Sequence of chain 1.F:
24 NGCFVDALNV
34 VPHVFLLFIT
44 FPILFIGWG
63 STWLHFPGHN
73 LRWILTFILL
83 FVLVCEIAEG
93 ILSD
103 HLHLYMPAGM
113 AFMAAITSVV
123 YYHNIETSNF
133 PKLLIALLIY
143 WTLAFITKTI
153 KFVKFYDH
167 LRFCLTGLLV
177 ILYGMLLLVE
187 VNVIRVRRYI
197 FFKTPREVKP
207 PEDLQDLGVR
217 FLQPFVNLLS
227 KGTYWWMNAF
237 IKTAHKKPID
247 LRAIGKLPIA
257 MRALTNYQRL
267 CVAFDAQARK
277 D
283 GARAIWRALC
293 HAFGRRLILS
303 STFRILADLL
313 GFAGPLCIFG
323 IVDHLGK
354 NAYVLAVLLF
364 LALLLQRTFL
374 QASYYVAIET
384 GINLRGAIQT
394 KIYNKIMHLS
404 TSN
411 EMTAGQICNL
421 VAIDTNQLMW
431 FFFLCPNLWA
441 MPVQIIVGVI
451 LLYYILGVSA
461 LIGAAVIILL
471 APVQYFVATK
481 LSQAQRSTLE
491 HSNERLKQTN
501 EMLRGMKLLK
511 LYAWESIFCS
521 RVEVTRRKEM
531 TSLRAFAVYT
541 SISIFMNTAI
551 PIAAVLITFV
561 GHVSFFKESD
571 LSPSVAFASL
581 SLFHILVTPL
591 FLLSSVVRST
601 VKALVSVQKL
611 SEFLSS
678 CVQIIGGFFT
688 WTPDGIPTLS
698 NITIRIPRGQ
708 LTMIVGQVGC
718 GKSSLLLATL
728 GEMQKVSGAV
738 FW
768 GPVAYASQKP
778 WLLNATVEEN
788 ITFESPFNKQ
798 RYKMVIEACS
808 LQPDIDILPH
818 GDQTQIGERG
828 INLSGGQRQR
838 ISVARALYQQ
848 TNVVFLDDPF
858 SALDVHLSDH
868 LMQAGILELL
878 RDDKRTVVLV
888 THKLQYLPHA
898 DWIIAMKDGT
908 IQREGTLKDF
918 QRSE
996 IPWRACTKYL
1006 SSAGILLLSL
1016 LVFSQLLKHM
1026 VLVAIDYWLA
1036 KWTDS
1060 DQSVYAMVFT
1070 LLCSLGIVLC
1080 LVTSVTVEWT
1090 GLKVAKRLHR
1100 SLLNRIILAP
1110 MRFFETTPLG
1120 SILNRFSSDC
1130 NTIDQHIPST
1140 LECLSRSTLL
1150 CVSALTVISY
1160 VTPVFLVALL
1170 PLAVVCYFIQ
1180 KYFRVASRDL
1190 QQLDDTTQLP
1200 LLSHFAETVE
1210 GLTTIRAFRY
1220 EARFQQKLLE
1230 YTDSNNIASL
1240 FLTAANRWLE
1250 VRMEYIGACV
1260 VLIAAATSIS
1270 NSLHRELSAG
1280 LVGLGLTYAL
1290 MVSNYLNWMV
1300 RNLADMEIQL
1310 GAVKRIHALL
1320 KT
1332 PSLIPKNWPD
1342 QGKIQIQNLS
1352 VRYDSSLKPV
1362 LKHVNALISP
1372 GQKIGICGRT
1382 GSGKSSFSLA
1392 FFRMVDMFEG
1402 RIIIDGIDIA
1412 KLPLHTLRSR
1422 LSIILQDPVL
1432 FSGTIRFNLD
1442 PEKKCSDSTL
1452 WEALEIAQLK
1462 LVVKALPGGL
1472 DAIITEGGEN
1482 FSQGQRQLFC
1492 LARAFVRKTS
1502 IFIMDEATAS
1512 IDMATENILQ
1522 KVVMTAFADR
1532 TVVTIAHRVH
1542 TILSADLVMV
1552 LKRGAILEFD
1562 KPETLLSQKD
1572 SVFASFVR

Binding-site contacts:
Ligand atom C12 contacts residue PHE433 of chain 1.F at 3.8 Å (hydrophobic).
Ligand atom C30 contacts residue TYR377 of chain 1.F at 3.0 Å (hydrophobic).
Ligand atom C32 contacts residue LEU592 of chain 1.F at 3.4 Å (hydrophobic).
Ligand atom C31 contacts residue ASN437 of chain 1.F at 4.1 Å.
Ligand atom C15 contacts residue LEU1241 of chain 1.F at 4.0 Å (hydrophobic).
Ligand atom CL1 contacts residue ARG306 of chain 1.F at 2.7 Å.
Ligand atom C28 contacts residue TYR377 of chain 1.F at 3.5 Å (hydrophobic).
Ligand atom C23 contacts residue PHE433 of chain 1.F at 3.9 Å (hydrophobic).
Ligand atom C24 contacts residue ILE381 of chain 1.F at 3.9 Å (hydrophobic).
Ligand atom O3 contacts residue THR1242 of chain 1.F at 3.0 Å (h-bond).
Ligand atom C22 contacts residue ARG1246 of chain 1.F at 3.2 Å.
Ligand atom O3 contacts residue ASN1245 of chain 1.F at 4.1 Å.
Ligand atom C23 contacts residue ILE381 of chain 1.F at 4.0 Å (hydrophobic).
Ligand atom C29 contacts residue ASN437 of chain 1.F at 3.9 Å.
Ligand atom C18 contacts residue ARG1246 of chain 1.F at 3.9 Å.
Ligand atom C29 contacts residue TYR377 of chain 1.F at 3.8 Å (hydrophobic).
Ligand atom C20 contacts residue ILE381 of chain 1.F at 3.9 Å (hydrophobic).
Ligand atom C25 contacts residue LEU434 of chain 1.F at 3.9 Å (hydrophobic).
Ligand atom C27 contacts residue TYR377 of chain 1.F at 3.8 Å (hydrophobic).
Ligand atom C20 contacts residue LEU434 of chain 1.F at 3.7 Å (hydrophobic).
Ligand atom N8 contacts residue THR1242 of chain 1.F at 3.4 Å (h-bond).
Ligand atom C25 contacts residue PHE433 of chain 1.F at 3.9 Å (hydrophobic).
Ligand atom O4 contacts residue ARG1246 of chain 1.F at 2.6 Å (salt-bridge).
Ligand atom O3 contacts residue ARG1246 of chain 1.F at 3.0 Å (salt-bridge).
Ligand atom CL1 contacts residue ASN437 of chain 1.F at 3.1 Å.
Ligand atom C13 contacts residue LEU1241 of chain 1.F at 4.0 Å (hydrophobic).
Ligand atom C30 contacts residue LEU592 of chain 1.F at 3.9 Å (hydrophobic).
Ligand atom C19 contacts residue ILE381 of chain 1.F at 3.6 Å (hydrophobic).
Ligand atom C17 contacts residue ARG1246 of chain 1.F at 4.0 Å.
Ligand atom C17 contacts residue THR1242 of chain 1.F at 3.6 Å.
Ligand atom C23 contacts residue TRP430 of chain 1.F at 4.0 Å (hydrophobic).
Ligand atom C20 contacts residue PHE433 of chain 1.F at 3.5 Å (hydrophobic).
Ligand atom N10 contacts residue LEU434 of chain 1.F at 3.3 Å.
Ligand atom C32 contacts residue TYR377 of chain 1.F at 3.0 Å (hydrophobic).
Ligand atom O4 contacts residue ARG1300 of chain 1.F at 3.8 Å.
Ligand atom S2 contacts residue ARG1246 of chain 1.F at 3.7 Å.
Ligand atom C21 contacts residue TRP430 of chain 1.F at 4.0 Å (hydrophobic).
Ligand atom C31 contacts residue TYR377 of chain 1.F at 3.4 Å (hydrophobic).
Ligand atom C14 contacts residue PHE433 of chain 1.F at 3.6 Å (hydrophobic).
Ligand atom C31 contacts residue LEU592 of chain 1.F at 3.7 Å (hydrophobic).

This protein binds this small molecule.
Small molecule (SMILES): COc1ccc(Cl)cc1C(=O)NCCc1ccc(S(=O)(=O)NC(=O)NC2CCCCC2)cc1